Sequence of chain 2.A:
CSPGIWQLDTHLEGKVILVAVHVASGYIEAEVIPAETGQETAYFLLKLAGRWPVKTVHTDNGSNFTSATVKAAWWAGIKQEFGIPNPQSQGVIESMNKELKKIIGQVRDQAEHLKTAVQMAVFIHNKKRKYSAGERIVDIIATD

A protein and the small-molecule ligand that binds it are described below.
Small molecule (SMILES): Cc1nc2ccccc2c(-c2cc(F)c3c(c2C)CCCO3)c1[C@H](OC(C)(C)C)C(=O)O

Binding-site contacts:
Ligand atom C11 contacts residue HIS125 of chain 2.A at 3.7 Å.
Ligand atom C02 contacts residue THR79 of chain 1.A at 3.7 Å.
Ligand atom F29 contacts residue ALA83 of chain 1.A at 3.1 Å.
Ligand atom F29 contacts residue ALA52 of chain 1.A at 3.8 Å.
Ligand atom C15 contacts residue THR79 of chain 1.A at 3.8 Å.
Ligand atom C21 contacts residue LEU56 of chain 1.A at 3.9 Å (hydrophobic).
Ligand atom C03 contacts residue THR79 of chain 1.A at 3.8 Å.
Ligand atom O31 contacts residue GLU124 of chain 2.A at 2.8 Å (salt-bridge).
Ligand atom O31 contacts residue ALA123 of chain 2.A at 3.5 Å.
Ligand atom C26 contacts residue GLN49 of chain 1.A at 3.9 Å.
Ligand atom O32 contacts residue GLU124 of chain 2.A at 3.5 Å (salt-bridge).
Ligand atom O32 contacts residue ALA123 of chain 2.A at 3.7 Å.
Ligand atom C27 contacts residue THR79 of chain 1.A at 3.8 Å.
Ligand atom O32 contacts residue HIS125 of chain 2.A at 3.0 Å (h-bond).
Ligand atom C24 contacts residue GLN122 of chain 2.A at 3.7 Å.
Ligand atom C13 contacts residue THR128 of chain 2.A at 3.6 Å.
Ligand atom C22 contacts residue MET132 of chain 2.A at 3.3 Å (hydrophobic).
Ligand atom C21 contacts residue TRP86 of chain 1.A at 3.2 Å (hydrophobic).
Ligand atom C26 contacts residue HIS125 of chain 2.A at 3.7 Å.
Ligand atom C04 contacts residue ALA82 of chain 1.A at 3.7 Å (hydrophobic).
Ligand atom C28 contacts residue THR128 of chain 2.A at 3.2 Å.
Ligand atom C23 contacts residue GLN122 of chain 2.A at 3.7 Å.
Ligand atom O14 contacts residue THR128 of chain 2.A at 3.3 Å (h-bond).
Ligand atom C30 contacts residue THR128 of chain 2.A at 3.5 Å.
Ligand atom O32 contacts residue THR128 of chain 2.A at 2.7 Å (h-bond).
Ligand atom O20 contacts residue ALA83 of chain 1.A at 3.9 Å.
Ligand atom F29 contacts residue LEU56 of chain 1.A at 3.6 Å.
Ligand atom C26 contacts residue THR128 of chain 2.A at 3.8 Å.
Ligand atom C16 contacts residue THR79 of chain 1.A at 3.9 Å.
Ligand atom C25 contacts residue THR128 of chain 2.A at 3.6 Å.
Ligand atom C27 contacts residue GLN49 of chain 1.A at 3.7 Å.
Ligand atom O14 contacts residue HIS125 of chain 2.A at 3.4 Å.
Ligand atom C16 contacts residue ALA82 of chain 1.A at 3.9 Å (hydrophobic).
Ligand atom C22 contacts residue TRP86 of chain 1.A at 3.9 Å (hydrophobic).
Ligand atom C30 contacts residue GLU124 of chain 2.A at 3.6 Å.
Ligand atom O20 contacts residue LEU56 of chain 1.A at 3.5 Å.
Ligand atom F29 contacts residue THR79 of chain 1.A at 3.5 Å.
Ligand atom C30 contacts residue ALA123 of chain 2.A at 3.9 Å (hydrophobic).
Ligand atom C05 contacts residue ALA78 of chain 1.A at 3.7 Å (hydrophobic).
Ligand atom C11 contacts residue GLU124 of chain 2.A at 3.7 Å.

Sequence of chain 1.A:
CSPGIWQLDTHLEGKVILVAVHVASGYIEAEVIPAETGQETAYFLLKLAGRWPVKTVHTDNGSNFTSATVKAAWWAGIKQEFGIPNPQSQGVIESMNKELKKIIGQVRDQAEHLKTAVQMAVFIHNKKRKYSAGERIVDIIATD